Sequence of chain 1.B:
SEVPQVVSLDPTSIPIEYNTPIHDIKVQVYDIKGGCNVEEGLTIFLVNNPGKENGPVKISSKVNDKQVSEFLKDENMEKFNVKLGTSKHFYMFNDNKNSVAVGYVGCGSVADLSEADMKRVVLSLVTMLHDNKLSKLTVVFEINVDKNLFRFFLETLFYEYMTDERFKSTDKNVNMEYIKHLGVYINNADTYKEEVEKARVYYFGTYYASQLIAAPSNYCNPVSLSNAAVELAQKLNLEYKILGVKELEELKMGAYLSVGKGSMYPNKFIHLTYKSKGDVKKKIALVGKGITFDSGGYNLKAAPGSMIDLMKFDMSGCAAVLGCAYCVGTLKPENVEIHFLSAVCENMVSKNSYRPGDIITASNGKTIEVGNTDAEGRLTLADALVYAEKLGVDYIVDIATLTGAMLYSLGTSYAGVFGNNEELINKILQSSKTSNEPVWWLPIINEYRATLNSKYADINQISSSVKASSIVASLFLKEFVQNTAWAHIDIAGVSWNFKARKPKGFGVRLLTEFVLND

This small molecule binds to this protein.
Small molecule (SMILES): CC(C)C[C@H](NC(=O)[C@@H](O)[C@H](N)Cc1ccccc1)C(=O)O

Binding-site contacts:
Ligand atom C10 contacts residue MET313 of chain 1.B at 3.6 Å (hydrophobic).
Ligand atom C11 contacts residue PHE315 of chain 1.B at 3.4 Å (hydrophobic).
Ligand atom C3 contacts residue MG1 of chain 1.Y at 3.2 Å.
Ligand atom O2 contacts residue GLU378 of chain 1.B at 3.0 Å (salt-bridge).
Ligand atom O2 contacts residue CO31 of chain 1.V at 2.7 Å (h-bond).
Ligand atom C5 contacts residue GLY406 of chain 1.B at 3.7 Å.
Ligand atom C1 contacts residue ZN1 of chain 1.W at 3.2 Å.
Ligand atom C2 contacts residue ZN1 of chain 1.W at 3.1 Å.
Ligand atom O2 contacts residue LYS291 of chain 1.B at 3.3 Å (salt-bridge).
Ligand atom C6 contacts residue LEU404 of chain 1.B at 3.5 Å (hydrophobic).
Ligand atom C3 contacts residue ASP376 of chain 1.B at 3.2 Å.
Ligand atom N1 contacts residue LEU404 of chain 1.B at 3.2 Å (h-bond).
Ligand atom O1 contacts residue GLY406 of chain 1.B at 2.9 Å (h-bond).
Ligand atom C1 contacts residue ASP296 of chain 1.B at 3.7 Å.
Ligand atom O3 contacts residue LYS303 of chain 1.B at 2.9 Å (salt-bridge).
Ligand atom N1 contacts residue CO31 of chain 1.V at 3.1 Å (h-bond).
Ligand atom N1 contacts residue ASP376 of chain 1.B at 3.4 Å (salt-bridge).
Ligand atom O2 contacts residue MG1 of chain 1.Y at 2.1 Å.
Ligand atom N2 contacts residue ASP316 of chain 1.B at 2.8 Å (salt-bridge).
Ligand atom C2 contacts residue MG1 of chain 1.Y at 3.1 Å.
Ligand atom C3 contacts residue LEU404 of chain 1.B at 3.7 Å (hydrophobic).
Ligand atom O3 contacts residue ASP376 of chain 1.B at 3.1 Å (salt-bridge).
Ligand atom C2 contacts residue CO31 of chain 1.V at 3.3 Å.
Ligand atom O3 contacts residue MG1 of chain 1.Y at 3.1 Å.
Ligand atom C13 contacts residue CO31 of chain 1.V at 3.6 Å.
Ligand atom C2 contacts residue LYS291 of chain 1.B at 3.8 Å.
Ligand atom C9 contacts residue MET313 of chain 1.B at 3.5 Å (hydrophobic).
Ligand atom N2 contacts residue THR403 of chain 1.B at 3.3 Å (h-bond).
Ligand atom N2 contacts residue ZN1 of chain 1.W at 2.5 Å.
Ligand atom C6 contacts residue THR403 of chain 1.B at 3.5 Å.
Ligand atom C2 contacts residue ASP376 of chain 1.B at 3.7 Å.
Ligand atom C13 contacts residue ARG380 of chain 1.B at 3.8 Å.
Ligand atom C1 contacts residue MG1 of chain 1.Y at 3.8 Å.
Ligand atom O2 contacts residue ASP376 of chain 1.B at 3.0 Å (salt-bridge).
Ligand atom N2 contacts residue LYS291 of chain 1.B at 3.5 Å (salt-bridge).
Ligand atom O2 contacts residue ZN1 of chain 1.W at 2.4 Å.
Ligand atom C10 contacts residue MET309 of chain 1.B at 3.2 Å (hydrophobic).
Ligand atom N2 contacts residue ASP296 of chain 1.B at 3.5 Å (salt-bridge).
Ligand atom C2 contacts residue LEU404 of chain 1.B at 3.2 Å (hydrophobic).
Ligand atom O2 contacts residue ASP296 of chain 1.B at 3.0 Å (salt-bridge).